This protein binds this small molecule.
Small molecule (SMILES): CC(=O)N[C@@H]1[C@@H](O)[C@H](O)[C@@H](CO)O[C@H]1O

Sequence of chain 1.A:
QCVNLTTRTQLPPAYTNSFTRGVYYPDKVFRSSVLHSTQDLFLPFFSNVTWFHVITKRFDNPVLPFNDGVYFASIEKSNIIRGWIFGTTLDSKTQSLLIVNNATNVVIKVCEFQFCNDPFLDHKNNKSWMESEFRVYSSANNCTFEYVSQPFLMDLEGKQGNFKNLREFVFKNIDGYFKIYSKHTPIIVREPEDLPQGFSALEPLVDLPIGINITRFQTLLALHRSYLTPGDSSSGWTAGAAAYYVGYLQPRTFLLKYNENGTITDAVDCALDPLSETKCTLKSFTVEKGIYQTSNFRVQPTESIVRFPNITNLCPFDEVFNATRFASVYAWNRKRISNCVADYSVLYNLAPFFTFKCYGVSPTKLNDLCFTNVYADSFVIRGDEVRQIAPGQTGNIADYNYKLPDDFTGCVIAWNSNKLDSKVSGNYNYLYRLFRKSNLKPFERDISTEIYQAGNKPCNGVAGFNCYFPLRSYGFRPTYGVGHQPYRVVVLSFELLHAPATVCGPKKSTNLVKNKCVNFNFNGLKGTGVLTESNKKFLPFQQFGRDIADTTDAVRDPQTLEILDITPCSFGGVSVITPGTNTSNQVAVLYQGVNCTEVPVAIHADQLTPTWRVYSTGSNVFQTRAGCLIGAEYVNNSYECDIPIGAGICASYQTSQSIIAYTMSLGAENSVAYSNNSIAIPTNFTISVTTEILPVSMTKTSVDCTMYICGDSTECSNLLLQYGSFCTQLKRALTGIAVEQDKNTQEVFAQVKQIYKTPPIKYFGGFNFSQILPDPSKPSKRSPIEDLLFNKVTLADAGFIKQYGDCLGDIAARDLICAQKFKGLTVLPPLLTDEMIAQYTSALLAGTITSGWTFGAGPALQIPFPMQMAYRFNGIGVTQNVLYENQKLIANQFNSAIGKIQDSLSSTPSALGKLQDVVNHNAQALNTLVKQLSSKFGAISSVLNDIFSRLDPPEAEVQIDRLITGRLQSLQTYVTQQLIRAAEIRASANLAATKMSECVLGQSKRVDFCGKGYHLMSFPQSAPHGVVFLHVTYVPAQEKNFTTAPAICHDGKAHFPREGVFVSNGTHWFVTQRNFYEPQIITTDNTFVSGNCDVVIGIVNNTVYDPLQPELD

Binding-site contacts:
Ligand atom C6 contacts residue LYS542 of chain 1.C at 4.3 Å.
Ligand atom C7 contacts residue ASN266 of chain 1.A at 3.4 Å.
Ligand atom C5 contacts residue ASN266 of chain 1.A at 3.6 Å.
Ligand atom C4 contacts residue ASN266 of chain 1.A at 4.2 Å.
Ligand atom O7 contacts residue ASN266 of chain 1.A at 3.6 Å (h-bond).
Ligand atom O6 contacts residue LYS542 of chain 1.C at 4.0 Å.
Ligand atom O5 contacts residue LYS542 of chain 1.C at 3.8 Å.
Ligand atom C7 contacts residue GLU265 of chain 1.A at 3.4 Å.
Ligand atom C1 contacts residue ASN266 of chain 1.A at 1.4 Å.
Ligand atom O5 contacts residue ASN266 of chain 1.A at 2.4 Å (h-bond).
Ligand atom C2 contacts residue ASN266 of chain 1.A at 2.5 Å.
Ligand atom O7 contacts residue GLU265 of chain 1.A at 2.6 Å (salt-bridge).
Ligand atom N2 contacts residue ASN266 of chain 1.A at 2.9 Å (h-bond).
Ligand atom C8 contacts residue GLU265 of chain 1.A at 3.5 Å.
Ligand atom C3 contacts residue ASN266 of chain 1.A at 3.8 Å.

Sequence of chain 1.C:
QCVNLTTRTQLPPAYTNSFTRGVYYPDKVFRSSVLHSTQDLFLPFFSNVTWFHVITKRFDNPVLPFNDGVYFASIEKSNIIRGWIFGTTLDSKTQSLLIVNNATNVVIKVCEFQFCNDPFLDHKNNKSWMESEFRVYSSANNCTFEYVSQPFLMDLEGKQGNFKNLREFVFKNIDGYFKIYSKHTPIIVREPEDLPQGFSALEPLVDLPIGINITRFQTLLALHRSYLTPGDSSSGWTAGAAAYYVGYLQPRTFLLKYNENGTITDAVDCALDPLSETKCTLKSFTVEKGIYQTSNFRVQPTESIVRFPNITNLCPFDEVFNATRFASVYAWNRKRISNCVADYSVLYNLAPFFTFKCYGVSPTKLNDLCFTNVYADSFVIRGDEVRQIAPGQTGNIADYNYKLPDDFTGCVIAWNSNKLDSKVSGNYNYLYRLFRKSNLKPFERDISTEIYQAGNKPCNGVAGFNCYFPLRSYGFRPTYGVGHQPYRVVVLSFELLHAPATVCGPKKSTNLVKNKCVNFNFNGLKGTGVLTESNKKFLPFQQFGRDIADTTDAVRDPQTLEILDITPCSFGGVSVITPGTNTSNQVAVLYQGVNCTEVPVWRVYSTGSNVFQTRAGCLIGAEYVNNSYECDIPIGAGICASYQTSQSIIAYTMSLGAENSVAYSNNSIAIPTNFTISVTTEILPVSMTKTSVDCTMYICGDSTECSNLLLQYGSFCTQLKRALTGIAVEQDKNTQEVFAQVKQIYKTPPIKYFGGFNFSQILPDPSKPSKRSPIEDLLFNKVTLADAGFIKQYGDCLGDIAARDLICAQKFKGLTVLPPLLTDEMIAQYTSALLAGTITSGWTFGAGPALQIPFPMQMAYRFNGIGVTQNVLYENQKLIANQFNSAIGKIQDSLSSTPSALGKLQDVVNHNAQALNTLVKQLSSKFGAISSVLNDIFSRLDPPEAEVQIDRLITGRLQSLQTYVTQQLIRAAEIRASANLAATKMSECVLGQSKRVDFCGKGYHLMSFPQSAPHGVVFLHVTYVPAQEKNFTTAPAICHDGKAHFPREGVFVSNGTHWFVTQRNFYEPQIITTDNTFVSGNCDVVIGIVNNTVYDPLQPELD